Sequence of chain 35.F:
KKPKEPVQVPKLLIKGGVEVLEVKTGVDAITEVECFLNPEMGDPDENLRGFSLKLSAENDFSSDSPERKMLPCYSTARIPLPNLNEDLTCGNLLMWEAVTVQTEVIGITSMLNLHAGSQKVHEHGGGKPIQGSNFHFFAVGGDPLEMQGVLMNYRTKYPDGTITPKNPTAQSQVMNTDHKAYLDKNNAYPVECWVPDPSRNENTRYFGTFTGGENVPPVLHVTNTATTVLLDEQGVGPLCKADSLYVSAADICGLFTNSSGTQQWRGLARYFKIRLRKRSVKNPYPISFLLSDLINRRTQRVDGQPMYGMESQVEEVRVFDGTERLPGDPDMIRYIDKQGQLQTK

Sequence of chain 31.F:
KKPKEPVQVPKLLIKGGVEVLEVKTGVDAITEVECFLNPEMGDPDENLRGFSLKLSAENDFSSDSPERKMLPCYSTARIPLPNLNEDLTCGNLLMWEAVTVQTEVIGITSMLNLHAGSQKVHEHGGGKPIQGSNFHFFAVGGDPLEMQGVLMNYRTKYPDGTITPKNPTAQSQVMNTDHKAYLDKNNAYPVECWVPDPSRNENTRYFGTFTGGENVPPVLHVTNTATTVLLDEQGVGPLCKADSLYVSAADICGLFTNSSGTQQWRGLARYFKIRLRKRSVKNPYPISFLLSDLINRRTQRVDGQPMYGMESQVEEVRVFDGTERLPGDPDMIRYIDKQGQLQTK

This small molecule binds to this protein.
Small molecule (SMILES): CC(=O)N[C@H]1[C@H]([C@H](O)[C@H](O)CO)O[C@@](O[C@H](CO)[C@@H](O)[C@@H]2O[C@@H](C(=O)O)C[C@H](O)[C@H]2NC(C)=O)(C(=O)O)C[C@@H]1O

Sequence of chain 32.F:
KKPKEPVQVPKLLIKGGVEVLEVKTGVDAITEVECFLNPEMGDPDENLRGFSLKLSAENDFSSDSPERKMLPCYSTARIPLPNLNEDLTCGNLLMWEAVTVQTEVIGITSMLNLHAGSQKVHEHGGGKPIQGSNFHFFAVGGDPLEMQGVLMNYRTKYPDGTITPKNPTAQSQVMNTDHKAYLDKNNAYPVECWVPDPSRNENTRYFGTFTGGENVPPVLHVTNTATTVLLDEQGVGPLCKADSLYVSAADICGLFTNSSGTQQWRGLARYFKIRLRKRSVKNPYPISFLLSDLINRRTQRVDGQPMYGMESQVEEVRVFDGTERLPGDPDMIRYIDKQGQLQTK

Binding-site contacts:
Ligand atom C11 contacts residue ASN272 of chain 31.F at 3.6 Å.
Ligand atom C1 contacts residue THR276 of chain 31.F at 3.1 Å.
Ligand atom O1B contacts residue ASN272 of chain 31.F at 3.4 Å (h-bond).
Ligand atom O8 contacts residue THR276 of chain 31.F at 3.9 Å.
Ligand atom C11 contacts residue PHE75 of chain 35.F at 3.5 Å (hydrophobic).
Ligand atom C7 contacts residue GLN278 of chain 31.F at 3.9 Å.
Ligand atom C11 contacts residue LEU62 of chain 31.F at 3.9 Å (hydrophobic).
Ligand atom O8 contacts residue GLN278 of chain 31.F at 3.5 Å (h-bond).
Ligand atom C10 contacts residue ASN272 of chain 31.F at 3.9 Å.
Ligand atom O8 contacts residue ASN272 of chain 31.F at 3.3 Å (h-bond).
Ligand atom O10 contacts residue PHE75 of chain 35.F at 3.9 Å.
Ligand atom C9 contacts residue LEU67 of chain 31.F at 3.4 Å (hydrophobic).
Ligand atom O1A contacts residue ASN272 of chain 31.F at 4.1 Å.
Ligand atom O10 contacts residue LEU62 of chain 31.F at 3.2 Å.
Ligand atom C11 contacts residue PHE65 of chain 31.F at 4.0 Å (hydrophobic).
Ligand atom O9 contacts residue GLN278 of chain 31.F at 4.1 Å.
Ligand atom C8 contacts residue GLN278 of chain 31.F at 3.7 Å.
Ligand atom C11 contacts residue HIS138 of chain 32.F at 3.1 Å.
Ligand atom O9 contacts residue LEU67 of chain 31.F at 2.3 Å.
Ligand atom C1 contacts residue ASN272 of chain 31.F at 3.9 Å.
Ligand atom C6 contacts residue LYS68 of chain 31.F at 4.0 Å.
Ligand atom C9 contacts residue GLN278 of chain 31.F at 3.3 Å.
Ligand atom C9 contacts residue LYS68 of chain 31.F at 3.6 Å.
Ligand atom O8 contacts residue LYS68 of chain 31.F at 3.1 Å.
Ligand atom C11 contacts residue THR276 of chain 31.F at 3.2 Å.
Ligand atom C8 contacts residue LYS68 of chain 31.F at 3.5 Å.
Ligand atom O9 contacts residue LYS68 of chain 31.F at 2.5 Å (salt-bridge).
Ligand atom C10 contacts residue LEU62 of chain 31.F at 3.6 Å (hydrophobic).
Ligand atom O1B contacts residue LYS68 of chain 31.F at 3.0 Å (salt-bridge).
Ligand atom O1A contacts residue THR276 of chain 31.F at 3.3 Å (h-bond).
Ligand atom C11 contacts residue PHE270 of chain 31.F at 3.9 Å (hydrophobic).
Ligand atom N5 contacts residue ASN272 of chain 31.F at 3.2 Å (h-bond).
Ligand atom O1B contacts residue THR276 of chain 31.F at 2.4 Å (h-bond).
Ligand atom C10 contacts residue GLN278 of chain 31.F at 4.1 Å.
Ligand atom C11 contacts residue GLN278 of chain 31.F at 3.5 Å.
Ligand atom O1A contacts residue SER274 of chain 31.F at 3.8 Å.
Ligand atom O4 contacts residue ASP74 of chain 35.F at 4.0 Å.
Ligand atom O7 contacts residue LEU62 of chain 31.F at 3.9 Å.
Ligand atom N5 contacts residue GLN278 of chain 31.F at 3.9 Å.
Ligand atom C6 contacts residue ASN272 of chain 31.F at 3.6 Å.